Sequence of chain 1.I:
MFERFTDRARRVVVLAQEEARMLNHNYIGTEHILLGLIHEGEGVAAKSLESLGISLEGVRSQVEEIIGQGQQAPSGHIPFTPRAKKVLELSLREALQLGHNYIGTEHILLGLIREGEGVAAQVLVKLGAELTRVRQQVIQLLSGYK

Binding-site contacts:
Ligand atom CDE contacts residue LYS85 of chain 1.I at 3.8 Å.
Ligand atom CE2 contacts residue PHE80 of chain 1.I at 3.9 Å (hydrophobic).
Ligand atom CD2 contacts residue O7D10 of chain 1.X at 4.0 Å.
Ligand atom CN contacts residue MLE7 of chain 1.X at 3.6 Å.
Ligand atom CDA contacts residue MLE7 of chain 1.X at 3.9 Å.
Ligand atom CDA contacts residue LYS85 of chain 1.I at 4.0 Å.
Ligand atom ODG contacts residue PHE80 of chain 1.I at 4.0 Å.
Ligand atom ODG contacts residue LYS85 of chain 1.I at 3.8 Å.
Ligand atom CD2 contacts residue HIS77 of chain 1.I at 3.9 Å.
Ligand atom CDC contacts residue LYS85 of chain 1.I at 3.6 Å.
Ligand atom CCW contacts residue LYS85 of chain 1.I at 3.9 Å.
Ligand atom CB contacts residue O7D10 of chain 1.X at 4.0 Å.
Ligand atom CCY contacts residue LYS85 of chain 1.I at 4.0 Å.
Ligand atom CDD contacts residue LYS85 of chain 1.I at 3.7 Å.
Ligand atom CD2 contacts residue GLN17 of chain 1.I at 3.0 Å.
Ligand atom CDH contacts residue LEU88 of chain 1.I at 3.7 Å (hydrophobic).
Ligand atom CDB contacts residue LYS85 of chain 1.I at 3.6 Å.
Ligand atom CDF contacts residue MLE7 of chain 1.X at 3.9 Å.
Ligand atom O contacts residue HIS77 of chain 1.I at 3.7 Å.
Ligand atom CN contacts residue MVA9 of chain 1.X at 3.4 Å.
Ligand atom N contacts residue HIS77 of chain 1.I at 3.3 Å (h-bond).
Ligand atom CA contacts residue HIS77 of chain 1.I at 3.7 Å.
Ligand atom NCZ contacts residue MLE7 of chain 1.X at 3.6 Å.
Ligand atom CB contacts residue HIS77 of chain 1.I at 3.6 Å.
Ligand atom OB contacts residue GLN17 of chain 1.I at 3.1 Å (h-bond).
Ligand atom CCX contacts residue LYS85 of chain 1.I at 3.6 Å.
Ligand atom O contacts residue MVA9 of chain 1.X at 2.9 Å.
Ligand atom CZ contacts residue VAL13 of chain 1.I at 3.9 Å (hydrophobic).
Ligand atom CD2 contacts residue MLE7 of chain 1.X at 3.6 Å.
Ligand atom OXT contacts residue HIS77 of chain 1.I at 3.8 Å.
Ligand atom OB contacts residue HIS77 of chain 1.I at 3.0 Å (h-bond).
Ligand atom CN contacts residue O7D10 of chain 1.X at 3.4 Å.
Ligand atom OG1 contacts residue VAL14 of chain 1.I at 3.5 Å.
Ligand atom CB contacts residue GLN17 of chain 1.I at 3.8 Å.
Ligand atom CN contacts residue MVA9 of chain 1.X at 4.0 Å.
Ligand atom CDH contacts residue PHE80 of chain 1.I at 3.7 Å (hydrophobic).
Ligand atom CG contacts residue GLN17 of chain 1.I at 3.5 Å.
Ligand atom CDD contacts residue MLE7 of chain 1.X at 3.9 Å.
Ligand atom CE2 contacts residue GLN17 of chain 1.I at 3.6 Å.
Ligand atom O contacts residue PHE80 of chain 1.I at 3.5 Å.

Sequence of chain 1.X:
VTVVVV

This small molecule binds to this protein.
Small molecule (SMILES): CC[C@@H](C)[C@@H](C(=O)N[C@@H]1C(=O)N(C)[C@@H]([C@@H](C)O)C(=O)N[C@@H](C(C)C)C(=O)N(C)[C@@H](CC(C)C)C(=O)N[C@@H](C(C)C)C(=O)N(C)[C@@H](C(C)C)C(=O)N(C)[C@@H](Cc2c[nH]c3cccc(OC)c23)C(=O)N[C@@H](C(C)C)C(=O)N[C@@H]([C@H](O)c2ccccc2)C(=O)N[C@@H](C(C)C)C(=O)O[C@@H]1C)N(C)C(=O)[C@@H](NC(=O)[C@H](C(C)C)N(C)C)C(C)C